Sequence of chain 36.K:
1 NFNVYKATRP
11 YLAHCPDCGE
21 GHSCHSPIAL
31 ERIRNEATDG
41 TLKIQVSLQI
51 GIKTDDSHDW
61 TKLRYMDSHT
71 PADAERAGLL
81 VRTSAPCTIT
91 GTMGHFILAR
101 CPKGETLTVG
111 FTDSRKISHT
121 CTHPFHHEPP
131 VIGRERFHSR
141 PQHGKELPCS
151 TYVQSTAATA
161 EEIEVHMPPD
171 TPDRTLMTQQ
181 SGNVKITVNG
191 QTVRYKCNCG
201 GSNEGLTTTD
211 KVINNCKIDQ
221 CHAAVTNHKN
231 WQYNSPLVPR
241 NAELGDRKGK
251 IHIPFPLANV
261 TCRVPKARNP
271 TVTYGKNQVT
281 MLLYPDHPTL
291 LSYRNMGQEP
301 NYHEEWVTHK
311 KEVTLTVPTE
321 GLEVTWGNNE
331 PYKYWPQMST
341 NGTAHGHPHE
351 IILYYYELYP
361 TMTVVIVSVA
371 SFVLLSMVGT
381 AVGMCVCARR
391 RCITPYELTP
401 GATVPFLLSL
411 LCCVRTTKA

A protein and the small-molecule ligand that binds it are described below.
Small molecule (SMILES): CC(=O)N[C@@H]1[C@@H](O)[C@H](O)[C@@H](CO)O[C@H]1O

Binding-site contacts:
Ligand atom O7 contacts residue ASN259 of chain 36.K at 3.0 Å (h-bond).
Ligand atom C5 contacts residue ASN259 of chain 36.K at 3.7 Å.
Ligand atom N2 contacts residue ASN259 of chain 36.K at 2.9 Å (h-bond).
Ligand atom C6 contacts residue LYS181 of chain 36.J at 4.2 Å.
Ligand atom C3 contacts residue ASN259 of chain 36.K at 3.8 Å.
Ligand atom C4 contacts residue LYS181 of chain 36.J at 4.2 Å.
Ligand atom N2 contacts residue THR116 of chain 36.J at 3.0 Å (h-bond).
Ligand atom C4 contacts residue ASN259 of chain 36.K at 4.2 Å.
Ligand atom C3 contacts residue LYS181 of chain 36.J at 4.4 Å.
Ligand atom C7 contacts residue ASN259 of chain 36.K at 3.2 Å.
Ligand atom C1 contacts residue THR116 of chain 36.J at 4.0 Å.
Ligand atom O3 contacts residue THR116 of chain 36.J at 4.4 Å.
Ligand atom C3 contacts residue THR116 of chain 36.J at 4.0 Å.
Ligand atom C2 contacts residue ASN259 of chain 36.K at 2.5 Å.
Ligand atom O5 contacts residue LYS181 of chain 36.J at 4.4 Å.
Ligand atom C1 contacts residue ASN259 of chain 36.K at 1.4 Å.
Ligand atom O5 contacts residue ASN259 of chain 36.K at 2.4 Å (h-bond).
Ligand atom C8 contacts residue THR116 of chain 36.J at 3.8 Å.
Ligand atom C2 contacts residue THR116 of chain 36.J at 3.8 Å.
Ligand atom O6 contacts residue LYS181 of chain 36.J at 4.3 Å.
Ligand atom C5 contacts residue LYS181 of chain 36.J at 3.5 Å.
Ligand atom C7 contacts residue THR116 of chain 36.J at 3.8 Å.
Ligand atom C8 contacts residue ASN259 of chain 36.K at 4.4 Å.
Ligand atom O4 contacts residue LYS181 of chain 36.J at 4.0 Å.

Sequence of chain 36.J:
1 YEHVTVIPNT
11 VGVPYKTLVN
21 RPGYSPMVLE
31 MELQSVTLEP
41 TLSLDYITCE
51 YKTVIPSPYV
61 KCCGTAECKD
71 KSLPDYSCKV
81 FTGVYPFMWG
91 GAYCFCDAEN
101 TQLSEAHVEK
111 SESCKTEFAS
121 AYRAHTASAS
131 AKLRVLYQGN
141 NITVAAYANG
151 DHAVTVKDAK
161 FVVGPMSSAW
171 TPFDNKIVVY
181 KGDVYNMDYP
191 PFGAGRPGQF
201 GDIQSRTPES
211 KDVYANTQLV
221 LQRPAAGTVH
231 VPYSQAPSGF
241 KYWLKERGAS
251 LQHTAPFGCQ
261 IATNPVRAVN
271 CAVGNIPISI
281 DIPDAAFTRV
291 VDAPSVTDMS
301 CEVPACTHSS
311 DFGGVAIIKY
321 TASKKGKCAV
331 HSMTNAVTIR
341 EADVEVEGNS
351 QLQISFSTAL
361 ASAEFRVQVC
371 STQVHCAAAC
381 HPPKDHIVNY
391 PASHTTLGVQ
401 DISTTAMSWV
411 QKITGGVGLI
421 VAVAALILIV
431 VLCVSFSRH